Binding-site contacts:
Ligand atom C8 contacts residue VAL59 of chain 1.D at 3.4 Å (hydrophobic).
Ligand atom C2 contacts residue ASN61 of chain 1.D at 4.0 Å.
Ligand atom N2 contacts residue ASN61 of chain 1.D at 3.6 Å.
Ligand atom C8 contacts residue LYS60 of chain 1.D at 4.2 Å.
Ligand atom C7 contacts residue ASN61 of chain 1.D at 3.3 Å.
Ligand atom O7 contacts residue ASN61 of chain 1.D at 3.8 Å.
Ligand atom C1 contacts residue ASN61 of chain 1.D at 2.9 Å.
Ligand atom C8 contacts residue ASN61 of chain 1.D at 3.2 Å.
Ligand atom O5 contacts residue ASN61 of chain 1.D at 3.3 Å (h-bond).

This small molecule binds to this protein.
Small molecule (SMILES): CC(=O)N[C@@H]1[C@@H](O)[C@H](O)[C@@H](CO)O[C@H]1O

Sequence of chain 1.D:
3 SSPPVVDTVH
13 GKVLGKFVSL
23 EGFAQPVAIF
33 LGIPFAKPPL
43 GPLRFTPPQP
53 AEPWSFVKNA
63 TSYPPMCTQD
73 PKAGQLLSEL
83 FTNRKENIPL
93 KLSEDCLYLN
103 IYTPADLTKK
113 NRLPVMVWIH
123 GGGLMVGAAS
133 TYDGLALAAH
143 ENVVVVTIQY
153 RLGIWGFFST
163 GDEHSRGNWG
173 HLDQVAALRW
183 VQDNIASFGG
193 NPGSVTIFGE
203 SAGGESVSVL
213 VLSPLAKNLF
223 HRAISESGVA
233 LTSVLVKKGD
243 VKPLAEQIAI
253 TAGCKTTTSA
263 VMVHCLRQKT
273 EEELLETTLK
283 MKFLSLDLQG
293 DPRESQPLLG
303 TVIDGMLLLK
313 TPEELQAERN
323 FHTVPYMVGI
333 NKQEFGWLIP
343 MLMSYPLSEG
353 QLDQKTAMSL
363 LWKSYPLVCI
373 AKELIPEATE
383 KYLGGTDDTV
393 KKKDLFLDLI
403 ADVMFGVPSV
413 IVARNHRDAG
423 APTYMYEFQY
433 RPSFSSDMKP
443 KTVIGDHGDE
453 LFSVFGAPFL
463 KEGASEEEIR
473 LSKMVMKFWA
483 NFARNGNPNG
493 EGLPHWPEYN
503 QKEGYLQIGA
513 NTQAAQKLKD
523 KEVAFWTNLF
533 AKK